Sequence of chain 1.A:
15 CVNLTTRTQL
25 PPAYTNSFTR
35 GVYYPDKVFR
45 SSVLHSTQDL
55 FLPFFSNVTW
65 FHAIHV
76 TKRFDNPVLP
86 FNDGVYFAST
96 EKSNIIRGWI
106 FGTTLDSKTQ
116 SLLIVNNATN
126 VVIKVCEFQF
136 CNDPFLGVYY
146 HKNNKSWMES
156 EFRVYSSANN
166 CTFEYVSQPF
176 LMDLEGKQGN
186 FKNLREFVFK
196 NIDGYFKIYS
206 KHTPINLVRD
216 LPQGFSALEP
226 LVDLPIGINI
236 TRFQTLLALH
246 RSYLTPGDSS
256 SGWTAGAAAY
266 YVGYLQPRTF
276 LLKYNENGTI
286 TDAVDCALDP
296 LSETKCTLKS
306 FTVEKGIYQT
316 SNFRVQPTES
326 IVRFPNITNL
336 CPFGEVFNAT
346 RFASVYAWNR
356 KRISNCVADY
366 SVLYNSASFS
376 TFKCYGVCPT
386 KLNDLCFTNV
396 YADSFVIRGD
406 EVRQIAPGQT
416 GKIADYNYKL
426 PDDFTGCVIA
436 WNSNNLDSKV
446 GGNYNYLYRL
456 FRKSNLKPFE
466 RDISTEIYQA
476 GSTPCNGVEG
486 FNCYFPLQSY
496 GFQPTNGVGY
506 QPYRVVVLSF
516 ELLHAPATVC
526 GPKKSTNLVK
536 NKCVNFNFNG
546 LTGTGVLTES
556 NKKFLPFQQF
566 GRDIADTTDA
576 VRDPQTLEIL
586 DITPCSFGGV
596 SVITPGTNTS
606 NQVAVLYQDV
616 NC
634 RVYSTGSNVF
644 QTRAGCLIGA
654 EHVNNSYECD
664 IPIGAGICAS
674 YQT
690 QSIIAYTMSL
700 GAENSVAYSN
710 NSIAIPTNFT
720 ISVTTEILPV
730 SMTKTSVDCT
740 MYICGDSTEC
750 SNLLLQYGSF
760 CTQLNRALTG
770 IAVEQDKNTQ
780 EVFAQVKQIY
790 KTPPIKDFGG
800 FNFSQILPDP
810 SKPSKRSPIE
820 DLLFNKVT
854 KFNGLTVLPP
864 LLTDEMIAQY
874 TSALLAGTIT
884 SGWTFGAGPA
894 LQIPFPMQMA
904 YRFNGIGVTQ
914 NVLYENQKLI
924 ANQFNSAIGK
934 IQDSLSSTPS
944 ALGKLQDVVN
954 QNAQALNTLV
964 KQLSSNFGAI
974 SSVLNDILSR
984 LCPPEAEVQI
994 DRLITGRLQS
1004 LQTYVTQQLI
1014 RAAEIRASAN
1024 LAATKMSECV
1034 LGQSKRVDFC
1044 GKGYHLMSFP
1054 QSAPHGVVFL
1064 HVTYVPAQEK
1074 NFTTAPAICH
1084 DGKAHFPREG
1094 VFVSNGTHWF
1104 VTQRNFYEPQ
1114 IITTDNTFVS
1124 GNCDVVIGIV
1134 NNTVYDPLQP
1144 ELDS

Binding-site contacts:
Ligand atom C2 contacts residue SER803 of chain 1.A at 4.4 Å.
Ligand atom C3 contacts residue ASN801 of chain 1.A at 3.9 Å.
Ligand atom N2 contacts residue SER803 of chain 1.A at 4.0 Å.
Ligand atom C2 contacts residue ASN801 of chain 1.A at 2.5 Å.
Ligand atom C4 contacts residue ASN801 of chain 1.A at 4.3 Å.
Ligand atom O7 contacts residue ASN801 of chain 1.A at 3.1 Å (h-bond).
Ligand atom C8 contacts residue ASN801 of chain 1.A at 4.3 Å.
Ligand atom C7 contacts residue ASN801 of chain 1.A at 3.3 Å.
Ligand atom C6 contacts residue GLN804 of chain 1.A at 4.4 Å.
Ligand atom C5 contacts residue ASN801 of chain 1.A at 3.8 Å.
Ligand atom N2 contacts residue ASN801 of chain 1.A at 3.0 Å (h-bond).
Ligand atom O5 contacts residue GLN804 of chain 1.A at 4.1 Å.
Ligand atom O6 contacts residue GLN804 of chain 1.A at 3.6 Å.
Ligand atom C1 contacts residue ASN801 of chain 1.A at 1.5 Å.
Ligand atom O5 contacts residue ASN801 of chain 1.A at 2.4 Å (h-bond).
Ligand atom C1 contacts residue SER803 of chain 1.A at 3.8 Å.

This small molecule binds to this protein.
Small molecule (SMILES): CC(=O)N[C@H]1[C@H](O[C@H]2[C@H](O)[C@@H](NC(C)=O)CO[C@@H]2CO)O[C@H](CO)[C@@H](O)[C@@H]1O